The small molecule below binds the protein below.
Small molecule (SMILES): CC[C@H](C)[C@@H](C=O)NC(=O)[C@H](Cc1ccc(O)cc1)NC(=O)[C@@H]1CCCN1

Binding-site contacts:
Ligand atom CB contacts residue VAL179 of chain 1.B at 3.9 Å (hydrophobic).
Ligand atom C contacts residue PHE270 of chain 1.B at 3.6 Å (hydrophobic).
Ligand atom CD1 contacts residue PHE83 of chain 1.B at 3.9 Å (hydrophobic).
Ligand atom N contacts residue PHE270 of chain 1.B at 4.2 Å.
Ligand atom CD contacts residue PHE283 of chain 1.B at 4.0 Å (hydrophobic).
Ligand atom OH contacts residue VAL12 of chain 1.B at 4.0 Å.
Ligand atom CA contacts residue PHE270 of chain 1.B at 4.3 Å (hydrophobic).
Ligand atom CE1 contacts residue VAL179 of chain 1.B at 4.1 Å (hydrophobic).
Ligand atom N contacts residue PHE283 of chain 1.B at 3.9 Å.
Ligand atom CD1 contacts residue VAL179 of chain 1.B at 3.5 Å (hydrophobic).
Ligand atom CZ contacts residue LEU10 of chain 1.B at 3.4 Å (hydrophobic).
Ligand atom CG contacts residue TRP278 of chain 1.B at 3.6 Å (hydrophobic).
Ligand atom O contacts residue CYS180 of chain 1.B at 3.8 Å.
Ligand atom CD contacts residue TRP278 of chain 1.B at 3.5 Å (hydrophobic).
Ligand atom CG2 contacts residue TYR290 of chain 1.B at 3.9 Å (hydrophobic).
Ligand atom C contacts residue TYR286 of chain 1.B at 4.1 Å (hydrophobic).
Ligand atom O contacts residue PHE270 of chain 1.B at 3.4 Å.
Ligand atom OH contacts residue HIS87 of chain 1.B at 3.9 Å.
Ligand atom CE1 contacts residue HIS87 of chain 1.B at 3.8 Å.
Ligand atom CB contacts residue THR181 of chain 1.B at 4.0 Å.
Ligand atom O contacts residue THR181 of chain 1.B at 3.1 Å (h-bond).
Ligand atom CB contacts residue LEU168 of chain 1.B at 4.0 Å (hydrophobic).
Ligand atom CG contacts residue PHE283 of chain 1.B at 3.8 Å (hydrophobic).
Ligand atom C contacts residue THR181 of chain 1.B at 4.0 Å.
Ligand atom OH contacts residue LEU10 of chain 1.B at 2.5 Å (h-bond).
Ligand atom N contacts residue PHE270 of chain 1.B at 4.2 Å.
Ligand atom O contacts residue TYR286 of chain 1.B at 3.0 Å (h-bond).
Ligand atom OH contacts residue HIS88 of chain 1.B at 3.5 Å (h-bond).
Ligand atom CB contacts residue HIS287 of chain 1.B at 4.3 Å.
Ligand atom CB contacts residue PHE283 of chain 1.B at 4.2 Å (hydrophobic).
Ligand atom CG2 contacts residue PHE83 of chain 1.B at 3.9 Å (hydrophobic).
Ligand atom CB contacts residue PHE270 of chain 1.B at 3.8 Å (hydrophobic).
Ligand atom C contacts residue PHE270 of chain 1.B at 4.1 Å (hydrophobic).
Ligand atom CE2 contacts residue LEU10 of chain 1.B at 3.5 Å (hydrophobic).
Ligand atom O contacts residue PHE270 of chain 1.B at 3.2 Å.
Ligand atom CB contacts residue TYR286 of chain 1.B at 3.8 Å (hydrophobic).
Ligand atom CA contacts residue THR181 of chain 1.B at 4.1 Å.
Ligand atom CG contacts residue VAL179 of chain 1.B at 3.9 Å (hydrophobic).
Ligand atom CG contacts residue TYR286 of chain 1.B at 3.7 Å (hydrophobic).
Ligand atom CA contacts residue PHE283 of chain 1.B at 3.6 Å (hydrophobic).

Sequence of chain 1.B:
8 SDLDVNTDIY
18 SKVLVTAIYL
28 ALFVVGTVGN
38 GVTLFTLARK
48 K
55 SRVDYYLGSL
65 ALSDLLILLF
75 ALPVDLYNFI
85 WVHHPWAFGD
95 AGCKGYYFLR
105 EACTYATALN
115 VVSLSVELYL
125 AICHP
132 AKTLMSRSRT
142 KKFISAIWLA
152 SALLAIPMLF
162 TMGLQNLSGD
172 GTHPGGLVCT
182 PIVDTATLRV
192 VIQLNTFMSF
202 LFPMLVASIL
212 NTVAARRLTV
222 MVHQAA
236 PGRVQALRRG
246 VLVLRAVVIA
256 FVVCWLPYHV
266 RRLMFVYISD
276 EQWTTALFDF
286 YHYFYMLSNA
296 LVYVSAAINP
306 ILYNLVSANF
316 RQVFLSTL